Binding-site contacts:
Ligand atom C5 contacts residue ASN457 of chain 1.A at 3.7 Å.
Ligand atom C7 contacts residue ASN457 of chain 1.A at 3.5 Å.
Ligand atom C1 contacts residue ASN457 of chain 1.A at 1.5 Å.
Ligand atom C8 contacts residue GLU455 of chain 1.A at 4.3 Å.
Ligand atom C3 contacts residue ASN457 of chain 1.A at 3.8 Å.
Ligand atom C4 contacts residue ASN457 of chain 1.A at 4.2 Å.
Ligand atom N2 contacts residue ASN457 of chain 1.A at 2.9 Å (h-bond).
Ligand atom O7 contacts residue ASN457 of chain 1.A at 3.6 Å.
Ligand atom C8 contacts residue LEU456 of chain 1.A at 3.9 Å (hydrophobic).
Ligand atom C2 contacts residue ASN457 of chain 1.A at 2.4 Å.
Ligand atom N2 contacts residue GLU455 of chain 1.A at 4.1 Å.
Ligand atom O5 contacts residue ASN457 of chain 1.A at 2.4 Å (h-bond).

The small molecule below binds the protein below.
Small molecule (SMILES): CC(=O)N[C@@H]1[C@@H](O)[C@H](O)[C@@H](CO)O[C@H]1O

Sequence of chain 1.A:
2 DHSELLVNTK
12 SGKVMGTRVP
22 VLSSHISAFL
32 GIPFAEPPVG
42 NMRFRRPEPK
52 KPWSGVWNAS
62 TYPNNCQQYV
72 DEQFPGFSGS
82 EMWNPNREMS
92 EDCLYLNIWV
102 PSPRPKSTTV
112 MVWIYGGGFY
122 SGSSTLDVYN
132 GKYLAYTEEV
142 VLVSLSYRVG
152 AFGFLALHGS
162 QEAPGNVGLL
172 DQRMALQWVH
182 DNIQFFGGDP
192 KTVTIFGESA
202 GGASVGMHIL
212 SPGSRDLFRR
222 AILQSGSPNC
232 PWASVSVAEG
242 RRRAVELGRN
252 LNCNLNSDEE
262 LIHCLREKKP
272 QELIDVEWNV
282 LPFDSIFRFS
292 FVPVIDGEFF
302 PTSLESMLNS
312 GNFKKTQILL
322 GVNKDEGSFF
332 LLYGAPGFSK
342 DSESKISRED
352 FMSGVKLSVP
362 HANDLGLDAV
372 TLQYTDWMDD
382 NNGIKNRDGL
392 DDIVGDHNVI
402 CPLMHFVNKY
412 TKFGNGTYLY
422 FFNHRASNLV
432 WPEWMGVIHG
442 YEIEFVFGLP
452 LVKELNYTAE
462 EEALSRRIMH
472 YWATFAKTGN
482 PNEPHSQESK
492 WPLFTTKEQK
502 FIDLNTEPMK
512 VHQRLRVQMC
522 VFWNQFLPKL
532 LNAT